Sequence of chain 1.A:
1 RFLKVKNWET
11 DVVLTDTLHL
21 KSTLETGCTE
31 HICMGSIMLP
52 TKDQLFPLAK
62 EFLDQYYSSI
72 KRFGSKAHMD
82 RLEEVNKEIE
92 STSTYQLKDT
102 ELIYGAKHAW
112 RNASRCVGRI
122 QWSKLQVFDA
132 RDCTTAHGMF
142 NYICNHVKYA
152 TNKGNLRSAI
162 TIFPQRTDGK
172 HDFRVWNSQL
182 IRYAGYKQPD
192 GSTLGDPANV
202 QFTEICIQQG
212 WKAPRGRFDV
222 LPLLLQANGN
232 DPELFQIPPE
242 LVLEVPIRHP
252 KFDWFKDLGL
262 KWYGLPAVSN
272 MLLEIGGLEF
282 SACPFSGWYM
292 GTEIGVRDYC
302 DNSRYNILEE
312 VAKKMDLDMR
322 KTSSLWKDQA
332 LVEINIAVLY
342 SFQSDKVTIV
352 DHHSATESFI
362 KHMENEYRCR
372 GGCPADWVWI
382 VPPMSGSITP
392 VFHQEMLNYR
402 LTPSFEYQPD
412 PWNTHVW

Binding-site contacts:
Ligand atom C5 contacts residue VAL269 of chain 1.A at 3.9 Å (hydrophobic).
Ligand atom C3 contacts residue VAL269 of chain 1.A at 3.4 Å (hydrophobic).
Ligand atom C1' contacts residue GLY288 of chain 1.A at 3.7 Å.
Ligand atom C6 contacts residue HEM1 of chain 1.E at 3.9 Å.
Ligand atom C1' contacts residue PRO267 of chain 1.A at 3.0 Å (hydrophobic).
Ligand atom C2' contacts residue HEM1 of chain 1.E at 4.1 Å.
Ligand atom C2' contacts residue GLY288 of chain 1.A at 4.1 Å.
Ligand atom C contacts residue HEM1 of chain 1.E at 4.0 Å.
Ligand atom C2' contacts residue VAL269 of chain 1.A at 3.7 Å (hydrophobic).
Ligand atom CM contacts residue HEM1 of chain 1.E at 3.9 Å.
Ligand atom C1 contacts residue HEM1 of chain 1.E at 3.9 Å.
Ligand atom C4 contacts residue VAL269 of chain 1.A at 3.4 Å (hydrophobic).
Ligand atom F2 contacts residue TRP380 of chain 1.A at 3.6 Å.
Ligand atom C1' contacts residue SER287 of chain 1.A at 4.1 Å.
Ligand atom C2' contacts residue SER287 of chain 1.A at 3.8 Å.
Ligand atom N2 contacts residue PRO267 of chain 1.A at 3.7 Å.
Ligand atom C contacts residue GLU294 of chain 1.A at 3.5 Å.
Ligand atom C1 contacts residue GLU294 of chain 1.A at 3.3 Å.
Ligand atom F3 contacts residue HEM1 of chain 1.E at 3.6 Å.
Ligand atom F2 contacts residue HEM1 of chain 1.E at 3.3 Å.
Ligand atom N2 contacts residue GLU294 of chain 1.A at 2.8 Å (salt-bridge).
Ligand atom N1 contacts residue TRP289 of chain 1.A at 3.2 Å (h-bond).
Ligand atom F3 contacts residue MET272 of chain 1.A at 3.9 Å.
Ligand atom C2 contacts residue HEM1 of chain 1.E at 3.6 Å.
Ligand atom C3 contacts residue HEM1 of chain 1.E at 3.6 Å.
Ligand atom C5 contacts residue HEM1 of chain 1.E at 3.4 Å.
Ligand atom N1 contacts residue TYR290 of chain 1.A at 3.9 Å.
Ligand atom C4 contacts residue HEM1 of chain 1.E at 3.7 Å.
Ligand atom C2 contacts residue VAL269 of chain 1.A at 3.9 Å (hydrophobic).
Ligand atom N1 contacts residue HEM1 of chain 1.E at 3.4 Å.
Ligand atom F3 contacts residue VAL269 of chain 1.A at 3.4 Å.
Ligand atom N1 contacts residue GLU294 of chain 1.A at 2.6 Å (salt-bridge).
Ligand atom C2' contacts residue PHE286 of chain 1.A at 3.5 Å (hydrophobic).
Ligand atom C6 contacts residue GLU294 of chain 1.A at 3.3 Å.
Ligand atom S contacts residue HEM1 of chain 1.E at 3.4 Å (h-bond).
Ligand atom CM contacts residue VAL269 of chain 1.A at 3.9 Å (hydrophobic).
Ligand atom C2' contacts residue PRO267 of chain 1.A at 3.8 Å (hydrophobic).
Ligand atom C contacts residue PRO267 of chain 1.A at 3.9 Å (hydrophobic).
Ligand atom C contacts residue TRP289 of chain 1.A at 4.1 Å (hydrophobic).
Ligand atom N1 contacts residue PRO267 of chain 1.A at 4.1 Å.

The small molecule below binds the protein below.
Small molecule (SMILES): CCSC(N)=Nc1ccc(C(F)(F)F)cc1